Sequence of chain 1.A:
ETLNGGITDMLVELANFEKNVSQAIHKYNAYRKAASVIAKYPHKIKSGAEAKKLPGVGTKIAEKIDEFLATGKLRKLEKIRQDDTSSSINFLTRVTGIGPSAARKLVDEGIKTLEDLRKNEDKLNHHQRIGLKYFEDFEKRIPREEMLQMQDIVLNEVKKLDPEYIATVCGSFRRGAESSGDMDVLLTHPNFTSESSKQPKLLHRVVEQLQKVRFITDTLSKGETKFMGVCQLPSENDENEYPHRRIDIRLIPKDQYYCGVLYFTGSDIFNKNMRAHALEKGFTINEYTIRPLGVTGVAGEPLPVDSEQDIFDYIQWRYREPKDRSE

Binding-site contacts:
Ligand atom OP2 contacts residue PRO113 of chain 1.A at 3.3 Å (h-bond).
Ligand atom C4' contacts residue GLY110 of chain 1.A at 3.6 Å.
Ligand atom OP1 contacts residue ARG259 of chain 1.A at 2.9 Å (salt-bridge).
Ligand atom OP1 contacts residue ALA115 of chain 1.A at 4.0 Å.
Ligand atom OP1 contacts residue GLY110 of chain 1.A at 2.6 Å (h-bond).
Ligand atom P contacts residue SER114 of chain 1.A at 3.6 Å.
Ligand atom OP1 contacts residue THR109 of chain 1.A at 3.5 Å.
Ligand atom OP1 contacts residue ILE111 of chain 1.A at 3.5 Å (h-bond).
Ligand atom OP1 contacts residue NA1 of chain 1.F at 3.6 Å (h-bond).
Ligand atom P contacts residue GLY112 of chain 1.A at 3.9 Å.
Ligand atom OP2 contacts residue ALA115 of chain 1.A at 3.0 Å (h-bond).
Ligand atom O3' contacts residue ILE111 of chain 1.A at 4.0 Å.
Ligand atom P contacts residue ALA115 of chain 1.A at 4.0 Å.
Ligand atom O3' contacts residue ARG259 of chain 1.A at 4.0 Å.
Ligand atom OP1 contacts residue VAL108 of chain 1.A at 3.7 Å.
Ligand atom P contacts residue ILE111 of chain 1.A at 4.0 Å.
Ligand atom OP2 contacts residue ILE111 of chain 1.A at 3.9 Å.
Ligand atom P contacts residue SER114 of chain 1.A at 4.0 Å.
Ligand atom C5' contacts residue ASP261 of chain 1.A at 3.5 Å.
Ligand atom C5' contacts residue GLY112 of chain 1.A at 3.6 Å.
Ligand atom OP2 contacts residue GLY112 of chain 1.A at 2.8 Å.
Ligand atom C5' contacts residue HIS140 of chain 1.A at 4.0 Å.
Ligand atom C5' contacts residue MET241 of chain 1.A at 3.5 Å (hydrophobic).
Ligand atom C5' contacts residue ARG259 of chain 1.A at 3.9 Å.
Ligand atom O3' contacts residue SER114 of chain 1.A at 3.3 Å.
Ligand atom C5' contacts residue GLY110 of chain 1.A at 3.2 Å.
Ligand atom C5' contacts residue THR109 of chain 1.A at 3.6 Å.
Ligand atom O3' contacts residue MET241 of chain 1.A at 3.6 Å.
Ligand atom OP2 contacts residue SER114 of chain 1.A at 2.9 Å (h-bond).
Ligand atom O3' contacts residue GLY110 of chain 1.A at 3.5 Å.
Ligand atom OP1 contacts residue SER114 of chain 1.A at 3.8 Å.
Ligand atom C4' contacts residue ASP261 of chain 1.A at 3.6 Å.
Ligand atom OP1 contacts residue SER114 of chain 1.A at 2.9 Å (h-bond).
Ligand atom O5' contacts residue GLY112 of chain 1.A at 3.5 Å.
Ligand atom P contacts residue GLY110 of chain 1.A at 3.7 Å.
Ligand atom C5' contacts residue GLY110 of chain 1.A at 3.7 Å.
Ligand atom O5' contacts residue SER114 of chain 1.A at 3.9 Å.
Ligand atom C4' contacts residue SER114 of chain 1.A at 4.1 Å.
Ligand atom P contacts residue ARG259 of chain 1.A at 3.9 Å.
Ligand atom C5' contacts residue SER114 of chain 1.A at 3.4 Å.

This protein binds this small molecule.
Small molecule (SMILES): Cc1cn([C@H]2CC[C@@H](CO[P](=O)(O)O[C@H]3C[C@H](n4cnc5c(=O)nc(N)[nH]c54)O[C@@H]3CO[P](=O)(O)O[C@H]3C[C@H](n4cnc5c(N)ncnc54)O[C@@H]3CO[P](=O)(O)O[C@H]3C[C@H](n4cnc5c(=O)nc(N)[nH]c54)O[C@@H]3CO[P](=O)(O)O[C@H]3C[C@H](n4cc(C)c(=O)[nH]c4=O)O[C@@H]3CO[P](=O)(O)O[C@H]3C[C@H](n4cnc5c(=O)nc(N)[nH]c54)O[C@@H]3CO[P](=O)(O)O[C@H]3C[C@H](n4cc(C)c(=O)[nH]c4=O)O[C@@H]3CO[P](=O)(O)O[C@H]3C[C@H](n4cnc5c(N)ncnc54)O[C@@H]3COP(=O)=O)O2)c(=O)[nH]c1=O